Binding-site contacts:
Ligand atom O5 contacts residue GLN213 of chain 1.B at 4.2 Å.
Ligand atom O5 contacts residue ASN194 of chain 1.B at 2.4 Å (h-bond).
Ligand atom O7 contacts residue GLN213 of chain 1.B at 4.0 Å.
Ligand atom O5 contacts residue SER196 of chain 1.B at 4.0 Å.
Ligand atom C2 contacts residue ASN194 of chain 1.B at 2.4 Å.
Ligand atom C8 contacts residue ASN194 of chain 1.B at 4.3 Å.
Ligand atom C5 contacts residue ASP197 of chain 1.B at 4.3 Å.
Ligand atom C5 contacts residue SER196 of chain 1.B at 4.0 Å.
Ligand atom C1 contacts residue ASN194 of chain 1.B at 1.4 Å.
Ligand atom C1 contacts residue GLN213 of chain 1.B at 4.4 Å.
Ligand atom C5 contacts residue ASN194 of chain 1.B at 3.7 Å.
Ligand atom C7 contacts residue ASN194 of chain 1.B at 3.2 Å.
Ligand atom C6 contacts residue ASP197 of chain 1.B at 3.8 Å.
Ligand atom C1 contacts residue ASP197 of chain 1.B at 4.2 Å.
Ligand atom C6 contacts residue SER196 of chain 1.B at 3.6 Å.
Ligand atom O6 contacts residue ASP197 of chain 1.B at 2.6 Å (salt-bridge).
Ligand atom O5 contacts residue ASP197 of chain 1.B at 3.4 Å.
Ligand atom C4 contacts residue ASN194 of chain 1.B at 4.2 Å.
Ligand atom C2 contacts residue GLN213 of chain 1.B at 4.3 Å.
Ligand atom O6 contacts residue SER196 of chain 1.B at 4.3 Å.
Ligand atom N2 contacts residue ASN194 of chain 1.B at 2.9 Å (h-bond).
Ligand atom O7 contacts residue ASN194 of chain 1.B at 3.2 Å (h-bond).
Ligand atom C3 contacts residue ASN194 of chain 1.B at 3.8 Å.

The small molecule below binds the protein below.
Small molecule (SMILES): CC(=O)N[C@@H]1[C@@H](O)[C@H](O)[C@@H](CO)O[C@H]1O

Sequence of chain 1.B:
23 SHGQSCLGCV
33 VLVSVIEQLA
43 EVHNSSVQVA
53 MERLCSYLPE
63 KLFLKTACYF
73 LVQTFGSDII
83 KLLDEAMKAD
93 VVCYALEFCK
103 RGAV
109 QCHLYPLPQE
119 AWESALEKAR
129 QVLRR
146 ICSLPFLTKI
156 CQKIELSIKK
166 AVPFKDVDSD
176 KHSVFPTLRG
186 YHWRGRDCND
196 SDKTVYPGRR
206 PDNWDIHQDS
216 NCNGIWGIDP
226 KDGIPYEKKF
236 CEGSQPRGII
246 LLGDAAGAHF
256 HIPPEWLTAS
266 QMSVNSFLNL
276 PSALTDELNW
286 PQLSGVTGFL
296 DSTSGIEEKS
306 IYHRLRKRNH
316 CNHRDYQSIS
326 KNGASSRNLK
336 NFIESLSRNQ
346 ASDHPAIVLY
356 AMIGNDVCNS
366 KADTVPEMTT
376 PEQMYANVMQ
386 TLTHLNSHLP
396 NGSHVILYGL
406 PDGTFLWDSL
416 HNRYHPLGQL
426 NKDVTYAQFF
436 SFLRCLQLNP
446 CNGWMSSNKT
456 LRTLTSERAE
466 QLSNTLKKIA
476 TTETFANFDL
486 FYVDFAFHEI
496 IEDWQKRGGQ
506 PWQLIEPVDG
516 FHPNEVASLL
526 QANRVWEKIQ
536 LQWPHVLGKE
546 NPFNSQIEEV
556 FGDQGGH